Sequence of chain 1.B:
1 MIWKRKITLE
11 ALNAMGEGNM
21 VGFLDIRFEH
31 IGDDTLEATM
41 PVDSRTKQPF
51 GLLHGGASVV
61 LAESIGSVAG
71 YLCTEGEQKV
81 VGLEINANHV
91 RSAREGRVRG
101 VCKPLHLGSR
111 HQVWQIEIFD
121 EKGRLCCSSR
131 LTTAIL

Binding-site contacts:
Ligand atom CDP contacts residue ARG110 of chain 1.B at 4.3 Å.
Ligand atom N7A contacts residue ARG110 of chain 1.B at 3.8 Å.
Ligand atom P1A contacts residue HIS106 of chain 1.B at 4.3 Å.
Ligand atom OAP contacts residue HIS111 of chain 1.B at 3.0 Å.
Ligand atom O4B contacts residue SER109 of chain 1.B at 3.6 Å.
Ligand atom O2A contacts residue GLY108 of chain 1.B at 3.5 Å.
Ligand atom O5A contacts residue GLY108 of chain 1.B at 3.6 Å.
Ligand atom C4B contacts residue ARG110 of chain 1.B at 4.0 Å.
Ligand atom P2A contacts residue HIS106 of chain 1.B at 4.2 Å.
Ligand atom P2A contacts residue ARG110 of chain 1.B at 3.9 Å.
Ligand atom O4A contacts residue ARG110 of chain 1.B at 3.5 Å (salt-bridge).
Ligand atom C5B contacts residue SER109 of chain 1.B at 3.5 Å.
Ligand atom O4A contacts residue HIS106 of chain 1.B at 3.9 Å.
Ligand atom O5A contacts residue ARG110 of chain 1.B at 3.0 Å (salt-bridge).
Ligand atom O5A contacts residue SER109 of chain 1.B at 2.6 Å (h-bond).
Ligand atom P1A contacts residue GLY108 of chain 1.B at 4.2 Å.
Ligand atom C4B contacts residue SER109 of chain 1.B at 4.2 Å.
Ligand atom O4A contacts residue GLY108 of chain 1.B at 3.5 Å.
Ligand atom C8A contacts residue ARG110 of chain 1.B at 3.1 Å.
Ligand atom O6A contacts residue HIS111 of chain 1.B at 4.3 Å.
Ligand atom O3A contacts residue GLY108 of chain 1.B at 3.6 Å.
Ligand atom O3A contacts residue HIS106 of chain 1.B at 3.3 Å (h-bond).
Ligand atom P2A contacts residue GLY108 of chain 1.B at 3.9 Å.
Ligand atom O6A contacts residue ARG110 of chain 1.B at 4.1 Å.
Ligand atom O1A contacts residue HIS106 of chain 1.B at 3.8 Å.
Ligand atom P2A contacts residue HIS111 of chain 1.B at 3.9 Å.
Ligand atom P2A contacts residue SER109 of chain 1.B at 3.7 Å.
Ligand atom O4A contacts residue SER109 of chain 1.B at 3.7 Å.
Ligand atom O4A contacts residue HIS111 of chain 1.B at 2.6 Å (h-bond).
Ligand atom C1B contacts residue ARG110 of chain 1.B at 4.2 Å.
Ligand atom O4B contacts residue ARG110 of chain 1.B at 3.4 Å (salt-bridge).
Ligand atom OAP contacts residue HIS106 of chain 1.B at 4.3 Å.
Ligand atom P1A contacts residue SER109 of chain 1.B at 4.2 Å.
Ligand atom CCP contacts residue HIS111 of chain 1.B at 3.8 Å.
Ligand atom O2A contacts residue SER109 of chain 1.B at 3.0 Å (h-bond).
Ligand atom N9A contacts residue ARG110 of chain 1.B at 3.8 Å.
Ligand atom CCP contacts residue ARG110 of chain 1.B at 4.0 Å.
Ligand atom CAP contacts residue HIS111 of chain 1.B at 4.4 Å.
Ligand atom O3A contacts residue SER109 of chain 1.B at 4.0 Å.

A protein and the small-molecule ligand that binds it are described below.
Small molecule (SMILES): CCCCCCCCCC(=O)CSCCNC(=O)CCNC(=O)[C@H](O)C(C)(C)CO[P](=O)(O)O[P](=O)(O)OC[C@H]1O[C@H](n2cnc3c(N)ncnc32)[C@@H](O)[C@H]1OP(=O)(O)O